This small molecule binds to this protein.
Small molecule (SMILES): NS(=O)(=O)c1ccccc1

Binding-site contacts:
Ligand atom C06 contacts residue THR199 of chain 1.A at 3.3 Å.
Ligand atom NP0 contacts residue HIS96 of chain 1.A at 3.4 Å (h-bond).
Ligand atom O09 contacts residue HIS119 of chain 1.A at 3.3 Å (h-bond).
Ligand atom C05 contacts residue THR199 of chain 1.A at 3.4 Å.
Ligand atom C03 contacts residue HIS94 of chain 1.A at 3.9 Å.
Ligand atom NP0 contacts residue ZN1 of chain 1.B at 2.0 Å.
Ligand atom O09 contacts residue VAL121 of chain 1.A at 3.9 Å.
Ligand atom C04 contacts residue ZN1 of chain 1.B at 4.2 Å.
Ligand atom O09 contacts residue TRP208 of chain 1.A at 4.1 Å.
Ligand atom NP0 contacts residue THR198 of chain 1.A at 2.8 Å (h-bond).
Ligand atom C05 contacts residue GOL1 of chain 1.E at 4.1 Å.
Ligand atom S07 contacts residue HIS94 of chain 1.A at 3.9 Å.
Ligand atom C03 contacts residue GLN92 of chain 1.A at 4.2 Å.
Ligand atom C06 contacts residue LEU197 of chain 1.A at 4.0 Å (hydrophobic).
Ligand atom O09 contacts residue HIS94 of chain 1.A at 3.3 Å.
Ligand atom O08 contacts residue LEU197 of chain 1.A at 3.3 Å.
Ligand atom NP0 contacts residue GLU106 of chain 1.A at 4.3 Å.
Ligand atom C01 contacts residue LEU197 of chain 1.A at 3.9 Å (hydrophobic).
Ligand atom O09 contacts residue VAL142 of chain 1.A at 3.9 Å.
Ligand atom C03 contacts residue LEU197 of chain 1.A at 3.8 Å (hydrophobic).
Ligand atom S07 contacts residue HIS119 of chain 1.A at 4.0 Å.
Ligand atom C01 contacts residue GOL1 of chain 1.E at 4.0 Å.
Ligand atom C02 contacts residue GLN92 of chain 1.A at 3.8 Å.
Ligand atom S07 contacts residue THR198 of chain 1.A at 3.9 Å.
Ligand atom S07 contacts residue ZN1 of chain 1.B at 3.0 Å.
Ligand atom O09 contacts residue ZN1 of chain 1.B at 2.9 Å.
Ligand atom NP0 contacts residue HIS119 of chain 1.A at 3.5 Å (h-bond).
Ligand atom C03 contacts residue VAL121 of chain 1.A at 3.8 Å (hydrophobic).
Ligand atom C02 contacts residue GOL1 of chain 1.E at 4.2 Å.
Ligand atom O08 contacts residue ZN1 of chain 1.B at 4.1 Å.
Ligand atom C04 contacts residue LEU197 of chain 1.A at 3.8 Å (hydrophobic).
Ligand atom O08 contacts residue TRP208 of chain 1.A at 3.7 Å.
Ligand atom C05 contacts residue LEU197 of chain 1.A at 3.9 Å (hydrophobic).
Ligand atom C02 contacts residue LEU197 of chain 1.A at 3.9 Å (hydrophobic).
Ligand atom O08 contacts residue THR198 of chain 1.A at 2.9 Å (h-bond).
Ligand atom C04 contacts residue HIS94 of chain 1.A at 4.0 Å.
Ligand atom NP0 contacts residue HIS94 of chain 1.A at 3.4 Å (h-bond).
Ligand atom C02 contacts residue VAL121 of chain 1.A at 4.2 Å (hydrophobic).
Ligand atom C06 contacts residue GOL1 of chain 1.E at 3.8 Å.
Ligand atom O08 contacts residue SER196 of chain 1.A at 4.1 Å.

Sequence of chain 1.A:
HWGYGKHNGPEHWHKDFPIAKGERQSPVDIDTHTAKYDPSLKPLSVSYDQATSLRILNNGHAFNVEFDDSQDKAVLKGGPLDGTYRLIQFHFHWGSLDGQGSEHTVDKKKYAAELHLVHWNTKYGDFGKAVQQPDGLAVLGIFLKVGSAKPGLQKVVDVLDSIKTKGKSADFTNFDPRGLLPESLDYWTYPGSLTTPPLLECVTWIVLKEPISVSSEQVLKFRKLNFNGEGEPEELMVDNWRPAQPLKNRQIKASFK